This small molecule binds to this protein.
Small molecule (SMILES): Nc1ncnc2c1ncn2[C@@H]1C[C@H](O)[C@@H](COP(=O)(O)OP(=O)(O)C(F)(F)P(=O)(O)O)O1

Binding-site contacts:
Ligand atom C4' contacts residue PHE272 of chain 1.A at 3.7 Å (hydrophobic).
Ligand atom C2 contacts residue ASN279 of chain 1.A at 3.7 Å.
Ligand atom O5' contacts residue NA1 of chain 1.I at 3.7 Å.
Ligand atom C2' contacts residue ASP276 of chain 1.A at 3.7 Å.
Ligand atom O1B contacts residue ASP192 of chain 1.A at 3.3 Å (salt-bridge).
Ligand atom O1A contacts residue NA1 of chain 1.I at 2.9 Å (h-bond).
Ligand atom O3' contacts residue ARG183 of chain 1.A at 3.6 Å.
Ligand atom C5' contacts residue ASP192 of chain 1.A at 3.5 Å.
Ligand atom O1G contacts residue ASP190 of chain 1.A at 2.8 Å (salt-bridge).
Ligand atom PB contacts residue MG1 of chain 1.F at 3.2 Å.
Ligand atom O3' contacts residue GLY274 of chain 1.A at 2.5 Å (h-bond).
Ligand atom F1B contacts residue ARG183 of chain 1.A at 3.4 Å.
Ligand atom O1B contacts residue SER180 of chain 1.A at 3.5 Å (h-bond).
Ligand atom O3A contacts residue MG1 of chain 1.F at 3.6 Å.
Ligand atom C8 contacts residue ASP276 of chain 1.A at 3.7 Å.
Ligand atom O3G contacts residue GLY189 of chain 1.A at 3.1 Å (h-bond).
Ligand atom PG contacts residue GLY189 of chain 1.A at 3.3 Å.
Ligand atom PG contacts residue MG1 of chain 1.F at 3.4 Å.
Ligand atom O3' contacts residue SER275 of chain 1.A at 3.7 Å.
Ligand atom O1G contacts residue GLY189 of chain 1.A at 3.4 Å (h-bond).
Ligand atom O1B contacts residue GLY179 of chain 1.A at 3.6 Å.
Ligand atom O2G contacts residue GLY189 of chain 1.A at 3.0 Å (h-bond).
Ligand atom O2B contacts residue SER180 of chain 1.A at 3.7 Å.
Ligand atom O1G contacts residue MG1 of chain 1.F at 2.2 Å.
Ligand atom O1A contacts residue ASP192 of chain 1.A at 3.1 Å (salt-bridge).
Ligand atom O3G contacts residue SER188 of chain 1.A at 3.4 Å.
Ligand atom PA contacts residue MG1 of chain 1.F at 3.3 Å.
Ligand atom O2G contacts residue ARG149 of chain 1.A at 3.1 Å (salt-bridge).
Ligand atom N3 contacts residue TYR271 of chain 1.A at 3.2 Å.
Ligand atom O1B contacts residue MG1 of chain 1.F at 2.1 Å.
Ligand atom O3' contacts residue THR273 of chain 1.A at 3.2 Å.
Ligand atom O1A contacts residue ASP190 of chain 1.A at 3.0 Å (salt-bridge).
Ligand atom N7 contacts residue ASP276 of chain 1.A at 3.7 Å.
Ligand atom O3G contacts residue SER180 of chain 1.A at 2.3 Å (h-bond).
Ligand atom O1A contacts residue MG1 of chain 1.F at 1.9 Å.
Ligand atom PG contacts residue SER180 of chain 1.A at 3.7 Å.
Ligand atom F1B contacts residue SER180 of chain 1.A at 3.5 Å.
Ligand atom C2' contacts residue TYR271 of chain 1.A at 3.5 Å (hydrophobic).
Ligand atom O2B contacts residue ARG183 of chain 1.A at 2.8 Å (salt-bridge).
Ligand atom C5 contacts residue ASP276 of chain 1.A at 3.7 Å.

Sequence of chain 1.A:
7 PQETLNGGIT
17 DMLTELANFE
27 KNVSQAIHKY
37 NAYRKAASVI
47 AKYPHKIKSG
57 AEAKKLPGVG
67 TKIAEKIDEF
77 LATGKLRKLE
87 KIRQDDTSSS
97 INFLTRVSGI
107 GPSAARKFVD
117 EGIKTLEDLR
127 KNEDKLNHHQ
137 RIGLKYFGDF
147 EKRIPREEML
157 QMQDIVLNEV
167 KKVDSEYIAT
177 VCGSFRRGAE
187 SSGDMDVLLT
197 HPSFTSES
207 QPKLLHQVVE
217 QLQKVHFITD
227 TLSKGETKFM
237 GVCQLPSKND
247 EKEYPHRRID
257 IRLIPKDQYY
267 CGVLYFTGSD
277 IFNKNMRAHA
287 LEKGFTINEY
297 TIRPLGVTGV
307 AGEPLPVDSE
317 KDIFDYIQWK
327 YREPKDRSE